Binding-site contacts:
Ligand atom O7 contacts residue ASN12 of chain 14.A at 4.2 Å.
Ligand atom C5 contacts residue ASN12 of chain 14.A at 3.9 Å.
Ligand atom C1 contacts residue ASN12 of chain 14.A at 2.1 Å.
Ligand atom C2 contacts residue ASN12 of chain 14.A at 3.5 Å.
Ligand atom N2 contacts residue ASN12 of chain 14.A at 4.0 Å.
Ligand atom O5 contacts residue ASN12 of chain 14.A at 2.6 Å (h-bond).
Ligand atom C7 contacts residue ASN12 of chain 14.A at 4.3 Å.

Sequence of chain 14.A:
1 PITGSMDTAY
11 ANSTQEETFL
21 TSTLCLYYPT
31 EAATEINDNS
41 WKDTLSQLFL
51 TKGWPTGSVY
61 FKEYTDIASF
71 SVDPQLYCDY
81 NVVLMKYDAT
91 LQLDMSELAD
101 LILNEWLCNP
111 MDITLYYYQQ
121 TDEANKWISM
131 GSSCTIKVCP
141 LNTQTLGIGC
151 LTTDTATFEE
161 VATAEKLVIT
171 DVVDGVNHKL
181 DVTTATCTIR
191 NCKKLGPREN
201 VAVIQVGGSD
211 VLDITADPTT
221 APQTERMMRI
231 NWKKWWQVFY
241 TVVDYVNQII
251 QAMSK

This small molecule binds to this protein.
Small molecule (SMILES): CC(=O)N[C@H]1[C@H](O[C@H]2[C@H](O)[C@@H](NC(C)=O)CO[C@@H]2CO)O[C@H](CO)[C@@H](O)[C@@H]1O